A protein and the small-molecule ligand that binds it are described below.
Small molecule (SMILES): CC(=O)N[C@H]1[C@H](O[C@H]2[C@H](O)[C@@H](NC(C)=O)CO[C@@H]2CO)O[C@H](CO)[C@@H](O[C@@H]2O[C@H](CO)[C@@H](O)[C@H](O)[C@@H]2O)[C@@H]1O

Binding-site contacts:
Ligand atom C8 contacts residue GLU71 of chain 1.A at 3.9 Å.
Ligand atom C7 contacts residue TYR74 of chain 1.A at 3.9 Å (hydrophobic).
Ligand atom C8 contacts residue ASN123 of chain 1.A at 3.9 Å.
Ligand atom C5 contacts residue GLU71 of chain 1.A at 3.5 Å.
Ligand atom C1 contacts residue TYR74 of chain 1.A at 4.3 Å (hydrophobic).
Ligand atom C7 contacts residue GLU71 of chain 1.A at 4.3 Å.
Ligand atom O7 contacts residue TYR74 of chain 1.A at 3.0 Å.
Ligand atom C2 contacts residue ASN123 of chain 1.A at 2.5 Å.
Ligand atom C1 contacts residue THR125 of chain 1.A at 3.5 Å.
Ligand atom N2 contacts residue TYR74 of chain 1.A at 4.2 Å.
Ligand atom C8 contacts residue GLU70 of chain 1.A at 4.2 Å.
Ligand atom O6 contacts residue GLU71 of chain 1.A at 2.2 Å (salt-bridge).
Ligand atom O5 contacts residue ASN123 of chain 1.A at 2.3 Å (h-bond).
Ligand atom O7 contacts residue ASN123 of chain 1.A at 2.8 Å (h-bond).
Ligand atom O7 contacts residue HIS122 of chain 1.A at 4.1 Å.
Ligand atom C2 contacts residue TYR74 of chain 1.A at 3.8 Å (hydrophobic).
Ligand atom C3 contacts residue ASN123 of chain 1.A at 3.8 Å.
Ligand atom N2 contacts residue GLU71 of chain 1.A at 4.0 Å.
Ligand atom O3 contacts residue GLU71 of chain 1.A at 3.1 Å (salt-bridge).
Ligand atom C3 contacts residue GLU71 of chain 1.A at 3.9 Å.
Ligand atom N2 contacts residue ASN123 of chain 1.A at 3.0 Å (h-bond).
Ligand atom C4 contacts residue ASN123 of chain 1.A at 4.2 Å.
Ligand atom O5 contacts residue LEU126 of chain 1.A at 3.4 Å.
Ligand atom O4 contacts residue GLU71 of chain 1.A at 4.4 Å.
Ligand atom O5 contacts residue THR125 of chain 1.A at 4.1 Å.
Ligand atom O5 contacts residue TYR74 of chain 1.A at 4.3 Å.
Ligand atom C7 contacts residue ASN123 of chain 1.A at 3.1 Å.
Ligand atom O5 contacts residue GLU71 of chain 1.A at 3.2 Å (salt-bridge).
Ligand atom C1 contacts residue ASN123 of chain 1.A at 1.4 Å.
Ligand atom C5 contacts residue ASN123 of chain 1.A at 3.6 Å.
Ligand atom C1 contacts residue LEU126 of chain 1.A at 4.0 Å (hydrophobic).
Ligand atom C1 contacts residue GLU71 of chain 1.A at 4.0 Å.
Ligand atom C6 contacts residue GLU71 of chain 1.A at 3.4 Å.
Ligand atom O3 contacts residue TYR74 of chain 1.A at 4.4 Å.

Sequence of chain 1.A:
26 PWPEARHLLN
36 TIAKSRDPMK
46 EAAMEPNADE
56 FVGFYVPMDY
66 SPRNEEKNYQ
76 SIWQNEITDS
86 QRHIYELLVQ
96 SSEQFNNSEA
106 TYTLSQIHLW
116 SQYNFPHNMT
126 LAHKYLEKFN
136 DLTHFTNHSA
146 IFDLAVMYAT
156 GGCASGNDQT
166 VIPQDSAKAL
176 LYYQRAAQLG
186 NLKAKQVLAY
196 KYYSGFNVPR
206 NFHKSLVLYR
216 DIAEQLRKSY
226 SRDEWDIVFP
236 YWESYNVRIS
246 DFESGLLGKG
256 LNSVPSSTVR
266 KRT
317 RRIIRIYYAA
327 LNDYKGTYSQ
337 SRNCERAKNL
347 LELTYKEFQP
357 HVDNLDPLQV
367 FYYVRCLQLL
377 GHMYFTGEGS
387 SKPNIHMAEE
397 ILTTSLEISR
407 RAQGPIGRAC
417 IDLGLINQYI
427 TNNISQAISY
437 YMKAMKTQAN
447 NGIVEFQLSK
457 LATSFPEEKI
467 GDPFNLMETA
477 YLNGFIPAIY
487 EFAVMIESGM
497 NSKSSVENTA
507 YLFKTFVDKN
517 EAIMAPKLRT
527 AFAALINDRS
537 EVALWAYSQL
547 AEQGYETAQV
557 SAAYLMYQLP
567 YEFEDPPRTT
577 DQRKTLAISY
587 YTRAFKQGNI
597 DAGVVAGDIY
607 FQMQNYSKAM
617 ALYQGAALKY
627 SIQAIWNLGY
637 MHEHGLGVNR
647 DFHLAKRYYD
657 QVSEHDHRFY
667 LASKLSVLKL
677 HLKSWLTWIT